Binding-site contacts:
Ligand atom C4 contacts residue ASN74 of chain 1.C at 4.2 Å.
Ligand atom C8 contacts residue ASN74 of chain 1.C at 3.9 Å.
Ligand atom C8 contacts residue PRO86 of chain 1.C at 4.3 Å (hydrophobic).
Ligand atom C7 contacts residue ASN74 of chain 1.C at 3.1 Å.
Ligand atom C8 contacts residue VAL73 of chain 1.C at 4.3 Å (hydrophobic).
Ligand atom N2 contacts residue ASN74 of chain 1.C at 2.9 Å (h-bond).
Ligand atom C8 contacts residue PRO72 of chain 1.C at 3.1 Å (hydrophobic).
Ligand atom O7 contacts residue ASN74 of chain 1.C at 3.0 Å (h-bond).
Ligand atom C1 contacts residue PRO84 of chain 1.C at 4.1 Å (hydrophobic).
Ligand atom O5 contacts residue PRO84 of chain 1.C at 3.9 Å.
Ligand atom C1 contacts residue ASN74 of chain 1.C at 1.4 Å.
Ligand atom C3 contacts residue ASN74 of chain 1.C at 3.8 Å.
Ligand atom O5 contacts residue ASN74 of chain 1.C at 2.4 Å (h-bond).
Ligand atom C5 contacts residue ASN74 of chain 1.C at 3.7 Å.
Ligand atom C2 contacts residue ASN74 of chain 1.C at 2.5 Å.
Ligand atom C7 contacts residue PRO72 of chain 1.C at 4.5 Å (hydrophobic).

This small molecule binds to this protein.
Small molecule (SMILES): CC(=O)N[C@H]1[C@H](O[C@H]2[C@H](O)[C@@H](NC(C)=O)CO[C@@H]2CO)O[C@H](CO)[C@@H](O)[C@@H]1O

Sequence of chain 1.C:
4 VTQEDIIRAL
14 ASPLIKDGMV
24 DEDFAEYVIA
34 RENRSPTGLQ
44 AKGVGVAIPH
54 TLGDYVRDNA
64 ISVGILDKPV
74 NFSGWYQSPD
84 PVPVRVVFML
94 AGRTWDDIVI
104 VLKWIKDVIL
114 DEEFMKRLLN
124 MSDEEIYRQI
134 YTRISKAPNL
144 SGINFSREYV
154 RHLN